Sequence of chain 1.A:
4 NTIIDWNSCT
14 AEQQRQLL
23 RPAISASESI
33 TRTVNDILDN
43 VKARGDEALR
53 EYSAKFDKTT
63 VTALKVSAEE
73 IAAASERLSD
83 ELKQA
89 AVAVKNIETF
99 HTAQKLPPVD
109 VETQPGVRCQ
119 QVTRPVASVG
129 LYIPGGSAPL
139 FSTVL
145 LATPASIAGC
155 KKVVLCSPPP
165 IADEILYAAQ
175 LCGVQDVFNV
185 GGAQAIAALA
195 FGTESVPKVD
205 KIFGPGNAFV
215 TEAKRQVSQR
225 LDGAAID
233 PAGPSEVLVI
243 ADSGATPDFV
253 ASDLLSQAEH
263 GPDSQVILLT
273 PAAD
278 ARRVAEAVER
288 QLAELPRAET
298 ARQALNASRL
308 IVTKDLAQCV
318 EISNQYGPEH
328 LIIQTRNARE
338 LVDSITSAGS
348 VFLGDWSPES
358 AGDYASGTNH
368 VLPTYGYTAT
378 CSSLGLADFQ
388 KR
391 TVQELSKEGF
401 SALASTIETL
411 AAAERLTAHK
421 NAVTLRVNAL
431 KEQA

Binding-site contacts:
Ligand atom CD2 contacts residue LEU138 of chain 1.A at 3.8 Å (hydrophobic).
Ligand atom NE2 contacts residue LEU138 of chain 1.A at 4.1 Å.
Ligand atom NE2 contacts residue TYR361 of chain 1.A at 3.6 Å (h-bond).
Ligand atom CD2 contacts residue SER140 of chain 1.A at 3.6 Å.
Ligand atom CE1 contacts residue GLU414 of chain 1.B at 3.5 Å.
Ligand atom NE2 contacts residue ASP360 of chain 1.A at 4.3 Å.
Ligand atom CG contacts residue ZN1 of chain 1.C at 3.1 Å.
Ligand atom NE2 contacts residue HIS262 of chain 1.A at 4.2 Å.
Ligand atom NE2 contacts residue LEU416 of chain 1.B at 4.0 Å.
Ligand atom CB contacts residue ASP360 of chain 1.A at 3.3 Å.
Ligand atom CD2 contacts residue HIS367 of chain 1.A at 3.5 Å.
Ligand atom NE2 contacts residue HIS367 of chain 1.A at 4.4 Å.
Ligand atom ND1 contacts residue HIS419 of chain 1.B at 3.4 Å (h-bond).
Ligand atom N contacts residue SER237 of chain 1.A at 4.3 Å.
Ligand atom CD2 contacts residue ZN1 of chain 1.C at 4.2 Å.
Ligand atom N contacts residue HIS262 of chain 1.A at 4.2 Å.
Ligand atom CE1 contacts residue HIS419 of chain 1.B at 3.6 Å.
Ligand atom CB contacts residue ZN1 of chain 1.C at 3.5 Å.
Ligand atom CE1 contacts residue LEU416 of chain 1.B at 3.5 Å (hydrophobic).
Ligand atom N contacts residue HIS367 of chain 1.A at 4.1 Å.
Ligand atom CD2 contacts residue HIS262 of chain 1.A at 4.1 Å.
Ligand atom CE1 contacts residue HIS262 of chain 1.A at 3.6 Å.
Ligand atom CA contacts residue HIS367 of chain 1.A at 4.2 Å.
Ligand atom CB contacts residue HIS262 of chain 1.A at 3.8 Å.
Ligand atom CG contacts residue HIS262 of chain 1.A at 3.5 Å.
Ligand atom CE1 contacts residue ZN1 of chain 1.C at 3.0 Å.
Ligand atom CG contacts residue ASP360 of chain 1.A at 3.6 Å.
Ligand atom NE2 contacts residue SER140 of chain 1.A at 3.5 Å (h-bond).
Ligand atom NE2 contacts residue ZN1 of chain 1.C at 4.1 Å.
Ligand atom ND1 contacts residue LEU416 of chain 1.B at 4.3 Å.
Ligand atom CB contacts residue HIS367 of chain 1.A at 3.8 Å.
Ligand atom ND1 contacts residue ASP360 of chain 1.A at 3.0 Å (salt-bridge).
Ligand atom ND1 contacts residue HIS262 of chain 1.A at 3.0 Å (h-bond).
Ligand atom ND1 contacts residue ZN1 of chain 1.C at 2.1 Å.
Ligand atom CE1 contacts residue TYR361 of chain 1.A at 3.3 Å (hydrophobic).
Ligand atom CG contacts residue HIS367 of chain 1.A at 3.9 Å.
Ligand atom NE2 contacts residue GLU414 of chain 1.B at 2.8 Å (salt-bridge).
Ligand atom CE1 contacts residue ASP360 of chain 1.A at 3.6 Å.
Ligand atom CA contacts residue HIS262 of chain 1.A at 4.0 Å.
Ligand atom CD2 contacts residue GLU414 of chain 1.B at 3.9 Å.

Sequence of chain 1.B:
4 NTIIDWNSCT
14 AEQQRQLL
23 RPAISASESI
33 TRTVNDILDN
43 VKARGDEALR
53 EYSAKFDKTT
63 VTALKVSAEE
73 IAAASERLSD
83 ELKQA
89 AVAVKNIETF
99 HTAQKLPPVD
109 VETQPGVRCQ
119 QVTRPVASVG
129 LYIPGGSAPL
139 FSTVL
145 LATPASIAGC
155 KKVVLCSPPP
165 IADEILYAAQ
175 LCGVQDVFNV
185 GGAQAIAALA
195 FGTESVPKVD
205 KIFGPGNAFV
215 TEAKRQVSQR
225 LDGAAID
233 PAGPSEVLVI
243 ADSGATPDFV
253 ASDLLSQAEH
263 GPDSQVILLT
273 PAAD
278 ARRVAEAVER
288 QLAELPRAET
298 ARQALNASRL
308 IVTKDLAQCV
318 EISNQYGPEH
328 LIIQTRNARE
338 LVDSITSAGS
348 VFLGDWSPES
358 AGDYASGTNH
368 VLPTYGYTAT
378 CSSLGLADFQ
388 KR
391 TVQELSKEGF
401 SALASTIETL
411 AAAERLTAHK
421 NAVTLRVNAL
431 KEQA

The small molecule below binds the protein below.
Small molecule (SMILES): NCCc1c[nH]cn1